Sequence of chain 2.B:
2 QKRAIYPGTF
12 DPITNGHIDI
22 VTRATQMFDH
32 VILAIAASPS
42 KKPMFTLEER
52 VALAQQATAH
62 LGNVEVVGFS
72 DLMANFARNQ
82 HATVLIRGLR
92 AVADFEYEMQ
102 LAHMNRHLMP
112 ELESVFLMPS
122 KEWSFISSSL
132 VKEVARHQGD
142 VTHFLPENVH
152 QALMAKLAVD

The small molecule below binds the protein below.
Small molecule (SMILES): CC(C)(CO)[C@@H](O)C(=O)NCCc1nc2cccc(O)c2[nH]1

Binding-site contacts:
Ligand atom C10 contacts residue LEU73 of chain 2.B at 3.6 Å (hydrophobic).
Ligand atom C9 contacts residue MET74 of chain 2.B at 3.9 Å (hydrophobic).
Ligand atom C6 contacts residue LEU102 of chain 2.B at 3.7 Å (hydrophobic).
Ligand atom C1 contacts residue MET74 of chain 2.B at 3.8 Å (hydrophobic).
Ligand atom C3 contacts residue MET74 of chain 2.B at 3.9 Å (hydrophobic).
Ligand atom O13 contacts residue LEU73 of chain 2.B at 3.6 Å.
Ligand atom C5 contacts residue ASN106 of chain 2.B at 3.1 Å.
Ligand atom C10 contacts residue ASN106 of chain 2.B at 3.2 Å.
Ligand atom C7 contacts residue LEU102 of chain 2.B at 3.8 Å (hydrophobic).
Ligand atom C21 contacts residue GLY9 of chain 2.B at 3.8 Å.
Ligand atom C5 contacts residue LEU109 of chain 2.B at 3.8 Å (hydrophobic).
Ligand atom C3 contacts residue ASP72 of chain 2.B at 4.0 Å.
Ligand atom C2 contacts residue ASP72 of chain 2.B at 3.9 Å.
Ligand atom N11 contacts residue LEU73 of chain 2.B at 3.4 Å.
Ligand atom C20 contacts residue ARG88 of chain 2.B at 3.6 Å.
Ligand atom O13 contacts residue LEU109 of chain 2.B at 3.9 Å.
Ligand atom O22 contacts residue ARG88 of chain 2.B at 3.3 Å (salt-bridge).
Ligand atom O13 contacts residue ALA75 of chain 2.B at 3.0 Å (h-bond).
Ligand atom C6 contacts residue LEU131 of chain 1.B at 3.9 Å (hydrophobic).
Ligand atom C7 contacts residue LEU131 of chain 1.B at 3.9 Å (hydrophobic).
Ligand atom C21 contacts residue PRO8 of chain 2.B at 3.8 Å (hydrophobic).
Ligand atom C19 contacts residue GLY9 of chain 2.B at 3.8 Å.
Ligand atom C6 contacts residue MET105 of chain 2.B at 3.8 Å (hydrophobic).
Ligand atom C3 contacts residue PHE70 of chain 2.B at 3.9 Å (hydrophobic).
Ligand atom N11 contacts residue MET74 of chain 2.B at 3.0 Å (h-bond).
Ligand atom O17 contacts residue TYR98 of chain 2.B at 3.8 Å.
Ligand atom C1 contacts residue LEU73 of chain 2.B at 3.9 Å (hydrophobic).
Ligand atom O22 contacts residue LEU102 of chain 2.B at 3.4 Å.
Ligand atom C9 contacts residue LEU73 of chain 2.B at 3.4 Å (hydrophobic).
Ligand atom C6 contacts residue VAL135 of chain 1.B at 3.5 Å (hydrophobic).
Ligand atom C19 contacts residue THR10 of chain 2.B at 3.8 Å.
Ligand atom O13 contacts residue MET74 of chain 2.B at 3.6 Å (h-bond).
Ligand atom C7 contacts residue VAL135 of chain 1.B at 3.8 Å (hydrophobic).
Ligand atom C5 contacts residue MET105 of chain 2.B at 3.9 Å (hydrophobic).
Ligand atom O15 contacts residue MET74 of chain 2.B at 3.1 Å.
Ligand atom C2 contacts residue MET74 of chain 2.B at 3.9 Å (hydrophobic).
Ligand atom O22 contacts residue TYR98 of chain 2.B at 3.5 Å (h-bond).
Ligand atom C21 contacts residue ARG88 of chain 2.B at 3.3 Å.
Ligand atom O13 contacts residue ASN106 of chain 2.B at 2.7 Å (h-bond).
Ligand atom C19 contacts residue ALA37 of chain 2.B at 4.0 Å (hydrophobic).

Sequence of chain 1.B:
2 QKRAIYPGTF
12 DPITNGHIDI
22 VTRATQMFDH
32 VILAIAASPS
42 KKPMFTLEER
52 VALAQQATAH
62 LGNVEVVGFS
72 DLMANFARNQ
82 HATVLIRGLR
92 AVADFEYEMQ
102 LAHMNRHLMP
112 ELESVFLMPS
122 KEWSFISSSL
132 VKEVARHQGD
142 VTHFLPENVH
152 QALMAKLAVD